Binding-site contacts:
Ligand atom C7 contacts residue ASN255 of chain 1.A at 3.6 Å.
Ligand atom C2 contacts residue ASN255 of chain 1.A at 2.5 Å.
Ligand atom C8 contacts residue MET242 of chain 1.A at 4.0 Å (hydrophobic).
Ligand atom C8 contacts residue THR241 of chain 1.A at 4.3 Å.
Ligand atom C5 contacts residue ASN255 of chain 1.A at 3.6 Å.
Ligand atom O7 contacts residue ASN255 of chain 1.A at 3.9 Å.
Ligand atom C5 contacts residue THR257 of chain 1.A at 4.5 Å.
Ligand atom O5 contacts residue ASN255 of chain 1.A at 2.3 Å (h-bond).
Ligand atom C1 contacts residue THR257 of chain 1.A at 4.2 Å.
Ligand atom C4 contacts residue ASN255 of chain 1.A at 4.2 Å.
Ligand atom O6 contacts residue THR257 of chain 1.A at 3.9 Å.
Ligand atom N2 contacts residue ASN255 of chain 1.A at 2.9 Å (h-bond).
Ligand atom C3 contacts residue ASN255 of chain 1.A at 3.8 Å.
Ligand atom C1 contacts residue ASN255 of chain 1.A at 1.4 Å.
Ligand atom C8 contacts residue LEU238 of chain 1.A at 3.9 Å (hydrophobic).
Ligand atom C7 contacts residue MET242 of chain 1.A at 4.4 Å (hydrophobic).
Ligand atom O5 contacts residue THR257 of chain 1.A at 4.0 Å.

Sequence of chain 1.A:
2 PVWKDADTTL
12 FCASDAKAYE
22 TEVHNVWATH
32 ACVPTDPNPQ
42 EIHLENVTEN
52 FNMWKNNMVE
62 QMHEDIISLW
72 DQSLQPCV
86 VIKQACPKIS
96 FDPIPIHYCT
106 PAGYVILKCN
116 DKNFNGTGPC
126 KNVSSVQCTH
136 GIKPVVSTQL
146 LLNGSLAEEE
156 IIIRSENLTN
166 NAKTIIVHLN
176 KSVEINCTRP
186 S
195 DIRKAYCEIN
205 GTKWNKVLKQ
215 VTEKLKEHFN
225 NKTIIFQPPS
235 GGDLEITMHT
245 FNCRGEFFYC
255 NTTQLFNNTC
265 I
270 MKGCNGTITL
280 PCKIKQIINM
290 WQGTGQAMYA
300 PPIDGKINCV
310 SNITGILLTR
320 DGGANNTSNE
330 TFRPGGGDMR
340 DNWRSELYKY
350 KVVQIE

A small-molecule ligand and the protein it binds are described below.
Small molecule (SMILES): CC(=O)N[C@@H]1[C@@H](O)[C@H](O)[C@@H](CO)O[C@H]1O